Sequence of chain 2.B:
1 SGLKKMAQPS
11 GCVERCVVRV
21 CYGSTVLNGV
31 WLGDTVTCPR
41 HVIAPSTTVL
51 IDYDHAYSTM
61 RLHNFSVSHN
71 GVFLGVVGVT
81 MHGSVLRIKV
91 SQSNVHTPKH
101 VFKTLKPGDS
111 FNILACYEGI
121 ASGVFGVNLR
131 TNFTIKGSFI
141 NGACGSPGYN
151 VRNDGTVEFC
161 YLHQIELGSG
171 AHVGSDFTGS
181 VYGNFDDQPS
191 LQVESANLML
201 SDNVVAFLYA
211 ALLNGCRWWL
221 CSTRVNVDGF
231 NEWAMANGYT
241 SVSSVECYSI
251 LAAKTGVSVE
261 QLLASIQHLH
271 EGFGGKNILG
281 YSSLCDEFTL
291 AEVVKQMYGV

Sequence of chain 2.C:
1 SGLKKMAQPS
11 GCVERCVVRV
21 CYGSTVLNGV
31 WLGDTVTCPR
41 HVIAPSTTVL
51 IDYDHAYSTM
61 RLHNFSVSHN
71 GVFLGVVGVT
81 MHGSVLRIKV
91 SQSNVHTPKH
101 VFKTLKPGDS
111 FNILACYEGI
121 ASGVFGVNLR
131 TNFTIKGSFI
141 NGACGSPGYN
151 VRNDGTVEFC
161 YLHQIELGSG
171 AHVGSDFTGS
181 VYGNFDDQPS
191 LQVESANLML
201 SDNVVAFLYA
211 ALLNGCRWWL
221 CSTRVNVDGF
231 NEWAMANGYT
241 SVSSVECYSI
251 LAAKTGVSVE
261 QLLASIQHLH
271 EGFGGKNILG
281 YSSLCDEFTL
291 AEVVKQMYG

The protein below binds the small molecule below.
Small molecule (SMILES): CC(C)(C)OC(=O)N[C@@H](C[C@@H]1CCNC1=O)[C@@H](O)C(=O)NCc1ccccc1

Binding-site contacts:
Ligand atom O58 contacts residue HIS41 of chain 2.B at 2.4 Å (h-bond).
Ligand atom O67 contacts residue ALA143 of chain 2.B at 3.2 Å (h-bond).
Ligand atom O67 contacts residue CYS144 of chain 2.B at 2.9 Å (h-bond).
Ligand atom C3 contacts residue ASP187 of chain 2.B at 3.4 Å.
Ligand atom C4 contacts residue THR47 of chain 2.B at 3.2 Å.
Ligand atom C3 contacts residue ILE165 of chain 2.B at 3.5 Å (hydrophobic).
Ligand atom C70 contacts residue GLY142 of chain 2.B at 3.7 Å.
Ligand atom C3 contacts residue GLN188 of chain 2.B at 3.6 Å.
Ligand atom C70 contacts residue VAL26 of chain 2.B at 3.6 Å (hydrophobic).
Ligand atom N38 contacts residue GLN164 of chain 2.B at 3.1 Å (h-bond).
Ligand atom C40 contacts residue CYS144 of chain 2.B at 2.7 Å (hydrophobic).
Ligand atom C80 contacts residue ASN141 of chain 2.B at 3.6 Å.
Ligand atom N49 contacts residue GLU166 of chain 2.B at 3.2 Å (salt-bridge).
Ligand atom C57 contacts residue HIS41 of chain 2.B at 3.7 Å.
Ligand atom C47 contacts residue GLU166 of chain 2.B at 3.6 Å.
Ligand atom C66 contacts residue CYS144 of chain 2.B at 2.7 Å (hydrophobic).
Ligand atom O48 contacts residue GLU166 of chain 2.B at 3.6 Å.
Ligand atom N38 contacts residue CYS144 of chain 2.B at 3.0 Å (h-bond).
Ligand atom N68 contacts residue CYS144 of chain 2.B at 3.8 Å.
Ligand atom O58 contacts residue CYS144 of chain 2.B at 2.4 Å (h-bond).
Ligand atom C2 contacts residue ILE165 of chain 2.B at 3.8 Å (hydrophobic).
Ligand atom O1 contacts residue HIS41 of chain 2.B at 3.7 Å.
Ligand atom O1 contacts residue GLN164 of chain 2.B at 3.3 Å (h-bond).
Ligand atom O67 contacts residue GLY142 of chain 2.B at 3.0 Å (h-bond).
Ligand atom C66 contacts residue GLY142 of chain 2.B at 3.8 Å.
Ligand atom C74 contacts residue GLY142 of chain 2.B at 3.8 Å.
Ligand atom C4 contacts residue HIS41 of chain 2.B at 3.7 Å.
Ligand atom O48 contacts residue PHE139 of chain 2.B at 3.7 Å.
Ligand atom C47 contacts residue HIS163 of chain 2.B at 3.8 Å.
Ligand atom C57 contacts residue CYS144 of chain 2.B at 1.9 Å (hydrophobic).
Ligand atom C5 contacts residue PRO189 of chain 2.B at 3.8 Å (hydrophobic).
Ligand atom C73 contacts residue GLY142 of chain 2.B at 3.7 Å.
Ligand atom C54 contacts residue ASN141 of chain 2.B at 3.2 Å.
Ligand atom C42 contacts residue CYS144 of chain 2.B at 3.1 Å (hydrophobic).
Ligand atom O48 contacts residue HIS163 of chain 2.B at 2.6 Å (h-bond).
Ligand atom C36 contacts residue GLN164 of chain 2.B at 3.6 Å.
Ligand atom N49 contacts residue PHE139 of chain 2.B at 3.3 Å (h-bond).
Ligand atom O1 contacts residue ILE165 of chain 2.B at 3.2 Å.
Ligand atom C78 contacts residue ASN141 of chain 2.B at 3.5 Å.
Ligand atom C51 contacts residue ASN141 of chain 2.B at 3.8 Å.